Binding-site contacts:
Ligand atom N3 contacts residue GLY98 of chain 1.B at 3.7 Å.
Ligand atom N3 contacts residue ILE163 of chain 1.B at 3.5 Å.
Ligand atom O2 contacts residue THR168 of chain 1.B at 3.8 Å.
Ligand atom C10 contacts residue PHE164 of chain 1.B at 3.9 Å (hydrophobic).
Ligand atom C3 contacts residue GLU167 of chain 1.B at 3.9 Å.
Ligand atom C7 contacts residue LYS171 of chain 1.B at 3.5 Å.
Ligand atom C5 contacts residue GLY98 of chain 1.B at 3.9 Å.
Ligand atom O4 contacts residue VAL102 of chain 1.B at 3.4 Å.
Ligand atom C18 contacts residue GLU167 of chain 1.B at 3.4 Å.
Ligand atom C19 contacts residue GLU167 of chain 1.B at 3.1 Å.
Ligand atom C12 contacts residue LEU491 of chain 1.B at 3.8 Å (hydrophobic).
Ligand atom N2 contacts residue PHE55 of chain 1.B at 3.6 Å.
Ligand atom C23 contacts residue ILE160 of chain 1.B at 3.6 Å (hydrophobic).
Ligand atom O3 contacts residue LEU491 of chain 1.B at 3.2 Å.
Ligand atom N1 contacts residue GLU167 of chain 1.B at 3.6 Å.
Ligand atom C22 contacts residue ILE160 of chain 1.B at 3.9 Å (hydrophobic).
Ligand atom N8 contacts residue ILE163 of chain 1.B at 3.9 Å.
Ligand atom O2 contacts residue PHE424 of chain 1.B at 3.6 Å.
Ligand atom C8 contacts residue THR54 of chain 1.B at 3.6 Å.
Ligand atom C24 contacts residue ILE163 of chain 1.B at 3.9 Å (hydrophobic).
Ligand atom C12 contacts residue LYS483 of chain 1.B at 3.5 Å.
Ligand atom C14 contacts residue VAL102 of chain 1.B at 3.5 Å (hydrophobic).
Ligand atom O3 contacts residue PRO99 of chain 1.B at 3.5 Å.
Ligand atom C6 contacts residue GLY98 of chain 1.B at 3.8 Å.
Ligand atom O1 contacts residue PHE55 of chain 1.B at 3.2 Å.
Ligand atom C11 contacts residue PRO99 of chain 1.B at 3.8 Å (hydrophobic).
Ligand atom C24 contacts residue ILE160 of chain 1.B at 3.9 Å (hydrophobic).
Ligand atom C9 contacts residue PHE164 of chain 1.B at 3.8 Å (hydrophobic).
Ligand atom N7 contacts residue GLU167 of chain 1.B at 3.4 Å (salt-bridge).
Ligand atom C10 contacts residue GLU167 of chain 1.B at 3.8 Å.
Ligand atom C5 contacts residue ILE163 of chain 1.B at 3.4 Å (hydrophobic).
Ligand atom O2 contacts residue PHE164 of chain 1.B at 3.4 Å.
Ligand atom C4 contacts residue ILE163 of chain 1.B at 3.8 Å (hydrophobic).
Ligand atom O4 contacts residue SER488 of chain 1.B at 2.7 Å (h-bond).
Ligand atom C2 contacts residue GLU167 of chain 1.B at 3.6 Å.
Ligand atom C13 contacts residue LYS483 of chain 1.B at 3.9 Å.
Ligand atom O1 contacts residue PRO51 of chain 1.B at 3.4 Å.
Ligand atom C8 contacts residue PHE55 of chain 1.B at 3.4 Å (hydrophobic).
Ligand atom C3 contacts residue PHE55 of chain 1.B at 3.7 Å (hydrophobic).
Ligand atom O1 contacts residue THR54 of chain 1.B at 3.6 Å.

Sequence of chain 1.B:
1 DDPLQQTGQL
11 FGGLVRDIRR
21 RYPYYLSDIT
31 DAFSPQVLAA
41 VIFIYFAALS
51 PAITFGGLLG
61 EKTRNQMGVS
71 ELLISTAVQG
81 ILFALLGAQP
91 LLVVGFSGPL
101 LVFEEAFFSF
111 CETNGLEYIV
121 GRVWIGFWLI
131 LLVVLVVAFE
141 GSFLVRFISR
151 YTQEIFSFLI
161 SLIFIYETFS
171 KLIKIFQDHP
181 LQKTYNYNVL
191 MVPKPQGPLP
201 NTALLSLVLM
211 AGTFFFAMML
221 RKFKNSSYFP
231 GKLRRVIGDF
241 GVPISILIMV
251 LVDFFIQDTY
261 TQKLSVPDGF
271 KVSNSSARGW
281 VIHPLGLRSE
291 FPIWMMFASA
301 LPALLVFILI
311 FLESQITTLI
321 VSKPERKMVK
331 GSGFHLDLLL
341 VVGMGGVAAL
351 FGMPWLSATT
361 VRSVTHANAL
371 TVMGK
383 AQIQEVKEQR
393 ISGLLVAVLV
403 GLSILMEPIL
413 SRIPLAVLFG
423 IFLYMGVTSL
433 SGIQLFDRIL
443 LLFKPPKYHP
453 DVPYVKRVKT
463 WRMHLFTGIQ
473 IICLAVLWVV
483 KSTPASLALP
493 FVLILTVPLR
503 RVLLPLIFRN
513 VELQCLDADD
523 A

A protein and the small-molecule ligand that binds it are described below.
Small molecule (SMILES): OCCN(CCO)c1nc(N2CCCCC2)c2nc(N(CCO)CCO)nc(N3CCCCC3)c2n1